Sequence of chain 1.A:
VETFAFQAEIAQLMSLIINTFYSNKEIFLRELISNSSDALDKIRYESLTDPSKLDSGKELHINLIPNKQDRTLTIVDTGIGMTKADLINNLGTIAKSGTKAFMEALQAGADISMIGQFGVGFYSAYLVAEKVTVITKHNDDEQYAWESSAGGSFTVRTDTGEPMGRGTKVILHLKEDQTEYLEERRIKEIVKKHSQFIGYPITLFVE

Binding-site contacts:
Ligand atom O16 contacts residue PHE130 of chain 1.A at 4.1 Å.
Ligand atom O09 contacts residue ALA47 of chain 1.A at 4.0 Å.
Ligand atom C13 contacts residue SER44 of chain 1.A at 3.8 Å.
Ligand atom O09 contacts residue MET90 of chain 1.A at 3.5 Å.
Ligand atom C12 contacts residue SER44 of chain 1.A at 4.3 Å.
Ligand atom C15 contacts residue ASN43 of chain 1.A at 3.9 Å.
Ligand atom C13 contacts residue ASP85 of chain 1.A at 3.5 Å.
Ligand atom C10 contacts residue MET90 of chain 1.A at 4.1 Å (hydrophobic).
Ligand atom C07 contacts residue ALA47 of chain 1.A at 4.2 Å (hydrophobic).
Ligand atom C12 contacts residue ASN43 of chain 1.A at 4.0 Å.
Ligand atom C12 contacts residue THR176 of chain 1.A at 3.7 Å.
Ligand atom C08 contacts residue MET90 of chain 1.A at 3.9 Å (hydrophobic).
Ligand atom C07 contacts residue ASP46 of chain 1.A at 4.2 Å.
Ligand atom N06 contacts residue MET90 of chain 1.A at 4.0 Å.
Ligand atom C11 contacts residue MET90 of chain 1.A at 3.9 Å (hydrophobic).
Ligand atom O16 contacts residue LEU40 of chain 1.A at 3.6 Å.
Ligand atom C15 contacts residue PHE130 of chain 1.A at 4.4 Å (hydrophobic).
Ligand atom N03 contacts residue ALA47 of chain 1.A at 3.8 Å.
Ligand atom C08 contacts residue THR176 of chain 1.A at 3.7 Å.
Ligand atom C12 contacts residue ASP85 of chain 1.A at 3.4 Å.
Ligand atom C01 contacts residue MET90 of chain 1.A at 3.6 Å (hydrophobic).
Ligand atom N06 contacts residue ALA47 of chain 1.A at 3.9 Å.
Ligand atom C11 contacts residue THR176 of chain 1.A at 4.4 Å.
Ligand atom C10 contacts residue THR176 of chain 1.A at 4.0 Å.
Ligand atom C13 contacts residue ASN43 of chain 1.A at 3.7 Å.
Ligand atom O09 contacts residue THR176 of chain 1.A at 2.7 Å (h-bond).
Ligand atom C08 contacts residue ALA47 of chain 1.A at 3.9 Å (hydrophobic).
Ligand atom C07 contacts residue LYS50 of chain 1.A at 3.8 Å.
Ligand atom C01 contacts residue ILE88 of chain 1.A at 3.9 Å (hydrophobic).
Ligand atom C14 contacts residue ASN43 of chain 1.A at 3.4 Å.
Ligand atom C12 contacts residue ALA47 of chain 1.A at 4.1 Å (hydrophobic).
Ligand atom O16 contacts residue VAL178 of chain 1.A at 3.6 Å.
Ligand atom C02 contacts residue ILE88 of chain 1.A at 3.7 Å (hydrophobic).
Ligand atom O16 contacts residue ASN43 of chain 1.A at 3.5 Å.
Ligand atom C14 contacts residue THR176 of chain 1.A at 4.3 Å.
Ligand atom C01 contacts residue GLY89 of chain 1.A at 3.6 Å.
Ligand atom C14 contacts residue VAL178 of chain 1.A at 4.1 Å (hydrophobic).
Ligand atom C13 contacts residue THR176 of chain 1.A at 3.9 Å.
Ligand atom C01 contacts residue ALA47 of chain 1.A at 4.2 Å (hydrophobic).
Ligand atom O09 contacts residue GLY89 of chain 1.A at 3.9 Å.

The protein below binds the small molecule below.
Small molecule (SMILES): CN1CCN(C(=O)c2ccc(O)cc2)CC1